The protein below binds the small molecule below.
Small molecule (SMILES): CC(=O)N[C@H]1[C@H](O[C@H]2[C@H](O)[C@@H](NC(C)=O)CO[C@@H]2CO)O[C@H](CO)[C@@H](O)[C@@H]1O

Binding-site contacts:
Ligand atom C7 contacts residue NAG1 of chain 1.Z at 3.8 Å.
Ligand atom O7 contacts residue NAG2 of chain 1.Z at 3.6 Å.
Ligand atom C3 contacts residue ASN379 of chain 1.G at 3.6 Å.
Ligand atom C5 contacts residue ASN379 of chain 1.G at 3.7 Å.
Ligand atom C7 contacts residue ASN379 of chain 1.G at 3.8 Å.
Ligand atom O7 contacts residue NAG1 of chain 1.Z at 3.2 Å.
Ligand atom C8 contacts residue NAG1 of chain 1.Z at 3.5 Å.
Ligand atom C4 contacts residue NAG2 of chain 1.Z at 4.4 Å.
Ligand atom C4 contacts residue ASN379 of chain 1.G at 4.1 Å.
Ligand atom N2 contacts residue ASN379 of chain 1.G at 2.8 Å (h-bond).
Ligand atom C2 contacts residue ASN379 of chain 1.G at 2.3 Å.
Ligand atom O6 contacts residue SER381 of chain 1.G at 4.5 Å.
Ligand atom C1 contacts residue NAG1 of chain 1.Z at 3.9 Å.
Ligand atom N2 contacts residue NAG1 of chain 1.Z at 3.1 Å (h-bond).
Ligand atom O5 contacts residue ASN379 of chain 1.G at 2.4 Å (h-bond).
Ligand atom O5 contacts residue SER381 of chain 1.G at 3.0 Å (h-bond).
Ligand atom C1 contacts residue ASN379 of chain 1.G at 1.4 Å.
Ligand atom O3 contacts residue NAG1 of chain 1.Z at 4.5 Å.
Ligand atom C7 contacts residue NAG2 of chain 1.Z at 4.4 Å.
Ligand atom C1 contacts residue SER381 of chain 1.G at 3.7 Å.
Ligand atom C8 contacts residue NAG2 of chain 1.Z at 4.1 Å.
Ligand atom C5 contacts residue SER381 of chain 1.G at 3.5 Å.
Ligand atom O7 contacts residue ASN379 of chain 1.G at 4.4 Å.
Ligand atom C2 contacts residue NAG1 of chain 1.Z at 4.1 Å.
Ligand atom C3 contacts residue NAG1 of chain 1.Z at 4.5 Å.
Ligand atom C6 contacts residue SER381 of chain 1.G at 3.6 Å.
Ligand atom O3 contacts residue NAG2 of chain 1.Z at 3.9 Å.

Sequence of chain 1.G:
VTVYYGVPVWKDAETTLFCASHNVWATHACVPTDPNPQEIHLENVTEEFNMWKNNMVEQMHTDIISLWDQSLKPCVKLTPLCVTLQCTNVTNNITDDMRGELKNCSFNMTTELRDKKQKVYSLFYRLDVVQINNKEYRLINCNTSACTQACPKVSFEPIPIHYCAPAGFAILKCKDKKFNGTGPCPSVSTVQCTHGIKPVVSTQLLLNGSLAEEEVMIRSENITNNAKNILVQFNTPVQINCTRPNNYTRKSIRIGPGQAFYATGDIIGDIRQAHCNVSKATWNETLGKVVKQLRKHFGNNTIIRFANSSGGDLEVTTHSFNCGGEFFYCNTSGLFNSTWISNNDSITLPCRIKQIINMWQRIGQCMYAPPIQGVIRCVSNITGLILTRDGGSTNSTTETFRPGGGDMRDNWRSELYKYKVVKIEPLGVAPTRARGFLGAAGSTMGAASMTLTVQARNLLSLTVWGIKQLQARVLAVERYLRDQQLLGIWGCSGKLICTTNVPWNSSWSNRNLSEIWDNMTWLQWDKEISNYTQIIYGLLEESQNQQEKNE